A protein and the small-molecule ligand that binds it are described below.
Small molecule (SMILES): O=C(O)CF

Sequence of chain 1.A:
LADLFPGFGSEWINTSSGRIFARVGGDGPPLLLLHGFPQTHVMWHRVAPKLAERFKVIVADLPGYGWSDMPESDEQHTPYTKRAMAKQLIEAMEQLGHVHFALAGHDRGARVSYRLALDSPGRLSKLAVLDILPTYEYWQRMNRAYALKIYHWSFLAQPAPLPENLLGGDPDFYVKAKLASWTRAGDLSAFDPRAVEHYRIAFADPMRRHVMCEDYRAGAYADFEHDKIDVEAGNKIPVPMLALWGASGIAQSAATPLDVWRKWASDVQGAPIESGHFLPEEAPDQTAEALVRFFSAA

Binding-site contacts:
Ligand atom CH3 contacts residue ARG116 of chain 1.A at 3.3 Å.
Ligand atom F contacts residue ASP112 of chain 1.A at 3.9 Å.
Ligand atom OXT contacts residue ARG113 of chain 1.A at 3.8 Å.
Ligand atom CH3 contacts residue TYR143 of chain 1.A at 3.8 Å (hydrophobic).
Ligand atom F contacts residue TYR143 of chain 1.A at 3.1 Å.
Ligand atom F contacts residue ILE255 of chain 1.A at 4.3 Å.
Ligand atom F contacts residue ILE137 of chain 1.A at 3.7 Å.
Ligand atom OXT contacts residue ILE137 of chain 1.A at 3.1 Å.
Ligand atom F contacts residue ARG116 of chain 1.A at 3.3 Å.
Ligand atom O contacts residue TRP158 of chain 1.A at 3.7 Å.
Ligand atom F contacts residue ASP136 of chain 1.A at 3.4 Å.
Ligand atom CH3 contacts residue HIS282 of chain 1.A at 4.3 Å.
Ligand atom OXT contacts residue ASP112 of chain 1.A at 3.1 Å.
Ligand atom O contacts residue ARG113 of chain 1.A at 2.9 Å (salt-bridge).
Ligand atom C contacts residue ARG116 of chain 1.A at 3.1 Å.
Ligand atom CH3 contacts residue ASP112 of chain 1.A at 3.4 Å.
Ligand atom O contacts residue ASP112 of chain 1.A at 3.3 Å (salt-bridge).
Ligand atom CH3 contacts residue ILE255 of chain 1.A at 4.4 Å (hydrophobic).
Ligand atom C contacts residue ASP112 of chain 1.A at 3.2 Å.
Ligand atom CH3 contacts residue TRP158 of chain 1.A at 4.0 Å (hydrophobic).
Ligand atom O contacts residue TYR221 of chain 1.A at 4.0 Å.
Ligand atom OXT contacts residue ARG116 of chain 1.A at 2.6 Å (salt-bridge).
Ligand atom C contacts residue ILE137 of chain 1.A at 4.2 Å (hydrophobic).
Ligand atom F contacts residue HIS282 of chain 1.A at 3.7 Å.
Ligand atom C contacts residue TRP158 of chain 1.A at 3.9 Å (hydrophobic).
Ligand atom C contacts residue ARG113 of chain 1.A at 3.9 Å.
Ligand atom O contacts residue ARG116 of chain 1.A at 3.3 Å (salt-bridge).